Sequence of chain 1.B:
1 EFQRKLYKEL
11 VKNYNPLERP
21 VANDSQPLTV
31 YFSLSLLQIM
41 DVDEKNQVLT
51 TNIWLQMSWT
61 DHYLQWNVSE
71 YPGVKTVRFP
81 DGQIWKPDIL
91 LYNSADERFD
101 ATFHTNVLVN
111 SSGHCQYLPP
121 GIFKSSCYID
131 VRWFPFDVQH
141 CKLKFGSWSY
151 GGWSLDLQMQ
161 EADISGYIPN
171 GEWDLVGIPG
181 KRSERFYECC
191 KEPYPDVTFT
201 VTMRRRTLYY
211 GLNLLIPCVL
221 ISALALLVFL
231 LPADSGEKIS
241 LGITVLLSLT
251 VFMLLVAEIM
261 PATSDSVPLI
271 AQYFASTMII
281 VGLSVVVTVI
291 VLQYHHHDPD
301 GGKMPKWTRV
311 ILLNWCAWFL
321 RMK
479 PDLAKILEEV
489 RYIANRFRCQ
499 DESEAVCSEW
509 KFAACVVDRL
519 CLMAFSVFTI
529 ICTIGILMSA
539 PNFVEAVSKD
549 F

This small molecule binds to this protein.
Small molecule (SMILES): COc1cc(OC)c(NC(=O)Nc2cc(C)on2)cc1Cl

Binding-site contacts:
Ligand atom C05 contacts residue ASN213 of chain 1.C at 3.5 Å.
Ligand atom C10 contacts residue ASN213 of chain 1.C at 2.9 Å.
Ligand atom N12 contacts residue MET253 of chain 1.B at 3.6 Å.
Ligand atom C05 contacts residue MET253 of chain 1.B at 3.8 Å (hydrophobic).
Ligand atom O17 contacts residue ALA271 of chain 1.B at 3.6 Å.
Ligand atom N18 contacts residue ASN213 of chain 1.C at 3.8 Å.
Ligand atom C16 contacts residue ALA275 of chain 1.B at 3.7 Å (hydrophobic).
Ligand atom C08 contacts residue MET253 of chain 1.B at 3.8 Å (hydrophobic).
Ligand atom N12 contacts residue LEU212 of chain 1.C at 3.6 Å.
Ligand atom C08 contacts residue ASN213 of chain 1.C at 3.8 Å.
Ligand atom O11 contacts residue POV1 of chain 1.CA at 3.4 Å.
Ligand atom O11 contacts residue LEU212 of chain 1.C at 3.4 Å (h-bond).
Ligand atom C10 contacts residue LEU212 of chain 1.C at 3.4 Å (hydrophobic).
Ligand atom C20 contacts residue PRO217 of chain 1.C at 3.9 Å (hydrophobic).
Ligand atom C10 contacts residue MET253 of chain 1.B at 3.3 Å (hydrophobic).
Ligand atom C13 contacts residue MET253 of chain 1.B at 3.9 Å (hydrophobic).
Ligand atom O02 contacts residue PHE252 of chain 1.C at 3.7 Å.
Ligand atom C19 contacts residue MET253 of chain 1.B at 3.9 Å (hydrophobic).
Ligand atom N09 contacts residue ASN213 of chain 1.C at 2.6 Å (h-bond).
Ligand atom C16 contacts residue POV1 of chain 1.CA at 3.6 Å.
Ligand atom N12 contacts residue ASN213 of chain 1.C at 2.5 Å (h-bond).
Ligand atom C01 contacts residue THR250 of chain 1.B at 3.9 Å.
Ligand atom C15 contacts residue ALA275 of chain 1.B at 3.8 Å (hydrophobic).
Ligand atom C01 contacts residue VAL251 of chain 1.C at 3.6 Å (hydrophobic).
Ligand atom N09 contacts residue MET253 of chain 1.B at 3.6 Å.
Ligand atom CL1 contacts residue ILE221 of chain 1.C at 3.8 Å.
Ligand atom N18 contacts residue ALA271 of chain 1.B at 3.4 Å.
Ligand atom O11 contacts residue MET253 of chain 1.B at 3.3 Å.
Ligand atom O06 contacts residue ASN213 of chain 1.C at 3.3 Å (h-bond).
Ligand atom CL1 contacts residue MET278 of chain 1.B at 3.6 Å.
Ligand atom C01 contacts residue LEU254 of chain 1.B at 3.8 Å (hydrophobic).
Ligand atom O17 contacts residue LEU212 of chain 1.C at 3.8 Å.
Ligand atom C13 contacts residue ASN213 of chain 1.C at 3.5 Å.
Ligand atom C14 contacts residue ALA275 of chain 1.B at 3.6 Å (hydrophobic).
Ligand atom O17 contacts residue VAL267 of chain 1.B at 3.0 Å.
Ligand atom O11 contacts residue PRO217 of chain 1.C at 3.8 Å.
Ligand atom C13 contacts residue LEU212 of chain 1.C at 3.9 Å (hydrophobic).
Ligand atom O02 contacts residue THR250 of chain 1.B at 3.7 Å.
Ligand atom C07 contacts residue ALA257 of chain 1.B at 3.9 Å (hydrophobic).
Ligand atom C19 contacts residue PRO217 of chain 1.C at 3.8 Å (hydrophobic).

Sequence of chain 1.C:
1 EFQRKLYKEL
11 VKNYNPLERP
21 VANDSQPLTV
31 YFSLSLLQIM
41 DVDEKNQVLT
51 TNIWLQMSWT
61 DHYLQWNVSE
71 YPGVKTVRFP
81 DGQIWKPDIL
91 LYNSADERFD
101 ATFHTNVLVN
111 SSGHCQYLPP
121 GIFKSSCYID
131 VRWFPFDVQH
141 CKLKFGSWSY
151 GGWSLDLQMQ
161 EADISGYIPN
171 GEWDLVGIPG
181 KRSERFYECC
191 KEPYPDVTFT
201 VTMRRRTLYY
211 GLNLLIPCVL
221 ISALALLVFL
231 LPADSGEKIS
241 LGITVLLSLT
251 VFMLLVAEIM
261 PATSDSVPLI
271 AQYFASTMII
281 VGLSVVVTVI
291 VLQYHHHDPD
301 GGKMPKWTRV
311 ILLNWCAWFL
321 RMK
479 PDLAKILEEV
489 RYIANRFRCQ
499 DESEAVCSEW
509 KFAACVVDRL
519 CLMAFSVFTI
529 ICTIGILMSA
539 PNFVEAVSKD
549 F